Binding-site contacts:
Ligand atom C6 contacts residue LYS103 of chain 1.C at 3.8 Å.
Ligand atom C2 contacts residue GLY83 of chain 1.C at 3.9 Å.
Ligand atom C21 contacts residue ASP214 of chain 1.C at 3.8 Å.
Ligand atom C5 contacts residue ASP214 of chain 1.C at 3.7 Å.
Ligand atom C12 contacts residue ALA101 of chain 1.C at 3.8 Å (hydrophobic).
Ligand atom O1 contacts residue PHE85 of chain 1.C at 3.1 Å (h-bond).
Ligand atom C1 contacts residue LYS103 of chain 1.C at 3.7 Å.
Ligand atom C2 contacts residue LYS103 of chain 1.C at 3.9 Å.
Ligand atom C13 contacts residue GLU152 of chain 1.C at 3.5 Å.
Ligand atom N2 contacts residue ALA101 of chain 1.C at 3.8 Å.
Ligand atom C13 contacts residue MET154 of chain 1.C at 3.5 Å (hydrophobic).
Ligand atom C13 contacts residue ALA101 of chain 1.C at 3.5 Å (hydrophobic).
Ligand atom C7 contacts residue GLU87 of chain 1.C at 3.6 Å.
Ligand atom C16 contacts residue VAL135 of chain 1.C at 3.9 Å (hydrophobic).
Ligand atom C6 contacts residue LEU105 of chain 1.C at 3.8 Å (hydrophobic).
Ligand atom C9 contacts residue ILE80 of chain 1.C at 3.5 Å (hydrophobic).
Ligand atom C8 contacts residue PHE85 of chain 1.C at 3.6 Å (hydrophobic).
Ligand atom C3 contacts residue GLY83 of chain 1.C at 3.8 Å.
Ligand atom C7 contacts residue LYS103 of chain 1.C at 3.9 Å.
Ligand atom C6 contacts residue GLU87 of chain 1.C at 3.9 Å.
Ligand atom C11 contacts residue LEU203 of chain 1.C at 3.8 Å (hydrophobic).
Ligand atom N2 contacts residue TYR153 of chain 1.C at 3.5 Å.
Ligand atom C9 contacts residue TYR153 of chain 1.C at 3.9 Å (hydrophobic).
Ligand atom C1 contacts residue GLY83 of chain 1.C at 3.7 Å.
Ligand atom C7 contacts residue GLY86 of chain 1.C at 3.7 Å.
Ligand atom C9 contacts residue PHE366 of chain 1.C at 3.4 Å (hydrophobic).
Ligand atom C12 contacts residue LEU203 of chain 1.C at 3.7 Å (hydrophobic).
Ligand atom N2 contacts residue MET154 of chain 1.C at 2.9 Å (h-bond).
Ligand atom O3 contacts residue ASP214 of chain 1.C at 3.1 Å (salt-bridge).
Ligand atom C16 contacts residue MET151 of chain 1.C at 3.6 Å (hydrophobic).
Ligand atom C6 contacts residue GLY86 of chain 1.C at 3.6 Å.
Ligand atom C10 contacts residue ILE80 of chain 1.C at 3.7 Å (hydrophobic).
Ligand atom C19 contacts residue VAL88 of chain 1.C at 3.7 Å (hydrophobic).
Ligand atom C7 contacts residue GLY83 of chain 1.C at 3.9 Å.
Ligand atom C4 contacts residue VAL88 of chain 1.C at 3.7 Å (hydrophobic).
Ligand atom O1 contacts residue LEU105 of chain 1.C at 3.5 Å.
Ligand atom O3 contacts residue LYS103 of chain 1.C at 3.1 Å (salt-bridge).
Ligand atom C18 contacts residue VAL88 of chain 1.C at 3.7 Å (hydrophobic).
Ligand atom O2 contacts residue MET151 of chain 1.C at 2.9 Å.
Ligand atom C3 contacts residue LYS103 of chain 1.C at 3.7 Å.

The protein below binds the small molecule below.
Small molecule (SMILES): COc1cccc(CNC(=O)c2ccc3c(c2)OCc2cnccc2-3)c1

Sequence of chain 1.C:
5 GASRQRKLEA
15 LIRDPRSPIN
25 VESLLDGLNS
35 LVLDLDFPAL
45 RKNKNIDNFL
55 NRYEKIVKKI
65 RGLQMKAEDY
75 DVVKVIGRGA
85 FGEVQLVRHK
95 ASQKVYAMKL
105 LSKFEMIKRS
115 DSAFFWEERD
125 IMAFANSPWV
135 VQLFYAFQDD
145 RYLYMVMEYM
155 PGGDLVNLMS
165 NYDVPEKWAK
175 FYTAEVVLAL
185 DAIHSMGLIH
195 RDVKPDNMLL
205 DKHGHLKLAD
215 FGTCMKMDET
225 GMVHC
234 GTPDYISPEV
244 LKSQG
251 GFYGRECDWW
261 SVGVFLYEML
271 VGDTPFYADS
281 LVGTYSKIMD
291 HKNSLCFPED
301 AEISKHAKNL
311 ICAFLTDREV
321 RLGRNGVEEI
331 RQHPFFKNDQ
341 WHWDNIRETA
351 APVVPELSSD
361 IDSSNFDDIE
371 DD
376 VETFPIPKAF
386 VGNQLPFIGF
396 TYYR